Sequence of chain 1.A:
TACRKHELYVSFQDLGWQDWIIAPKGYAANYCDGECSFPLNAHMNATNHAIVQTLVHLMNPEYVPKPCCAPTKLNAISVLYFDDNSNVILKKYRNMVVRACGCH

A small-molecule ligand and the protein it binds are described below.
Small molecule (SMILES): CC(=O)N[C@@H]1[C@@H](O)[C@H](O)[C@@H](CO)O[C@H]1O

Binding-site contacts:
Ligand atom C5 contacts residue ASN45 of chain 1.A at 3.9 Å.
Ligand atom C5 contacts residue ALA42 of chain 1.A at 4.3 Å (hydrophobic).
Ligand atom O5 contacts residue ASN45 of chain 1.A at 2.5 Å (h-bond).
Ligand atom C3 contacts residue ASN45 of chain 1.A at 4.0 Å.
Ligand atom C6 contacts residue ALA46 of chain 1.A at 4.4 Å (hydrophobic).
Ligand atom C5 contacts residue ALA46 of chain 1.A at 4.2 Å (hydrophobic).
Ligand atom C7 contacts residue ASN45 of chain 1.A at 3.6 Å.
Ligand atom C4 contacts residue ALA46 of chain 1.A at 3.0 Å (hydrophobic).
Ligand atom O7 contacts residue ASN45 of chain 1.A at 3.3 Å.
Ligand atom O4 contacts residue ALA46 of chain 1.A at 3.0 Å (h-bond).
Ligand atom O3 contacts residue ASN45 of chain 1.A at 4.3 Å.
Ligand atom O6 contacts residue ALA42 of chain 1.A at 3.8 Å.
Ligand atom O3 contacts residue ALA46 of chain 1.A at 3.2 Å (h-bond).
Ligand atom C4 contacts residue ASN45 of chain 1.A at 4.0 Å.
Ligand atom C2 contacts residue ASN45 of chain 1.A at 2.6 Å.
Ligand atom C3 contacts residue ALA46 of chain 1.A at 3.6 Å (hydrophobic).
Ligand atom C1 contacts residue ALA42 of chain 1.A at 3.8 Å (hydrophobic).
Ligand atom C2 contacts residue ALA46 of chain 1.A at 4.3 Å (hydrophobic).
Ligand atom O5 contacts residue ALA42 of chain 1.A at 3.2 Å (h-bond).
Ligand atom O6 contacts residue ASN45 of chain 1.A at 4.1 Å.
Ligand atom N2 contacts residue ASN45 of chain 1.A at 3.1 Å (h-bond).
Ligand atom O4 contacts residue ILE51 of chain 1.A at 4.0 Å.
Ligand atom C6 contacts residue ALA42 of chain 1.A at 4.0 Å (hydrophobic).
Ligand atom C1 contacts residue ASN45 of chain 1.A at 1.5 Å.
Ligand atom O6 contacts residue ASN41 of chain 1.A at 3.5 Å (h-bond).
Ligand atom O6 contacts residue ALA46 of chain 1.A at 3.5 Å (h-bond).